This small molecule binds to this protein.
Small molecule (SMILES): Nc1ncnc2c1ncn2[C@@H]1O[C@H](CO[P](=O)(O)O[P](=O)(O)OP(=O)(O)O)C[C@H]1O

Binding-site contacts:
Ligand atom N1 contacts residue PHE140 of chain 1.B at 3.1 Å.
Ligand atom PA contacts residue MN1 of chain 1.I at 3.0 Å.
Ligand atom O2A contacts residue 3AD1 of chain 1.K at 2.6 Å (h-bond).
Ligand atom N3 contacts residue 3AD1 of chain 1.K at 3.4 Å.
Ligand atom O3G contacts residue SER99 of chain 1.B at 3.5 Å.
Ligand atom O2A contacts residue MN1 of chain 1.I at 3.5 Å.
Ligand atom C5' contacts residue 3AD1 of chain 1.K at 3.5 Å.
Ligand atom O1A contacts residue MN1 of chain 1.I at 2.2 Å.
Ligand atom O5' contacts residue ASP102 of chain 1.B at 3.4 Å (salt-bridge).
Ligand atom O2' contacts residue TYR87 of chain 1.B at 3.7 Å.
Ligand atom PA contacts residue ASP102 of chain 1.B at 3.6 Å.
Ligand atom O1G contacts residue ASP100 of chain 1.B at 3.1 Å (salt-bridge).
Ligand atom O1B contacts residue MN1 of chain 1.H at 2.1 Å.
Ligand atom O1B contacts residue GLY88 of chain 1.B at 3.8 Å.
Ligand atom PG contacts residue SER89 of chain 1.B at 3.6 Å.
Ligand atom O1G contacts residue MN1 of chain 1.H at 2.2 Å.
Ligand atom C2' contacts residue VAL234 of chain 1.B at 3.5 Å (hydrophobic).
Ligand atom O4' contacts residue 3AD1 of chain 1.K at 3.6 Å.
Ligand atom O1A contacts residue ASP100 of chain 1.B at 3.1 Å (salt-bridge).
Ligand atom PG contacts residue SER99 of chain 1.B at 3.8 Å.
Ligand atom O3B contacts residue MN1 of chain 1.H at 3.3 Å.
Ligand atom PA contacts residue 3AD1 of chain 1.K at 3.3 Å.
Ligand atom O1A contacts residue ASP102 of chain 1.B at 2.7 Å (salt-bridge).
Ligand atom O1G contacts residue SER89 of chain 1.B at 2.9 Å (h-bond).
Ligand atom O2B contacts residue LYS215 of chain 1.B at 3.7 Å.
Ligand atom O3A contacts residue MN1 of chain 1.H at 3.2 Å.
Ligand atom O5' contacts residue MN1 of chain 1.I at 3.0 Å.
Ligand atom O3G contacts residue SER89 of chain 1.B at 3.4 Å (h-bond).
Ligand atom O2' contacts residue VAL234 of chain 1.B at 3.7 Å.
Ligand atom O1G contacts residue SER99 of chain 1.B at 3.4 Å.
Ligand atom O1A contacts residue MN1 of chain 1.H at 2.0 Å.
Ligand atom O5' contacts residue 3AD1 of chain 1.K at 3.0 Å (h-bond).
Ligand atom PA contacts residue MN1 of chain 1.H at 3.2 Å.
Ligand atom O1A contacts residue 3AD1 of chain 1.K at 3.9 Å.
Ligand atom O1B contacts residue ASP102 of chain 1.B at 3.0 Å (salt-bridge).
Ligand atom PG contacts residue MN1 of chain 1.H at 3.3 Å.
Ligand atom O1B contacts residue SER89 of chain 1.B at 3.0 Å (h-bond).
Ligand atom PB contacts residue MN1 of chain 1.H at 3.1 Å.
Ligand atom C2 contacts residue 3AD1 of chain 1.K at 3.2 Å.
Ligand atom C2 contacts residue PHE140 of chain 1.B at 3.5 Å (hydrophobic).

Sequence of chain 1.B:
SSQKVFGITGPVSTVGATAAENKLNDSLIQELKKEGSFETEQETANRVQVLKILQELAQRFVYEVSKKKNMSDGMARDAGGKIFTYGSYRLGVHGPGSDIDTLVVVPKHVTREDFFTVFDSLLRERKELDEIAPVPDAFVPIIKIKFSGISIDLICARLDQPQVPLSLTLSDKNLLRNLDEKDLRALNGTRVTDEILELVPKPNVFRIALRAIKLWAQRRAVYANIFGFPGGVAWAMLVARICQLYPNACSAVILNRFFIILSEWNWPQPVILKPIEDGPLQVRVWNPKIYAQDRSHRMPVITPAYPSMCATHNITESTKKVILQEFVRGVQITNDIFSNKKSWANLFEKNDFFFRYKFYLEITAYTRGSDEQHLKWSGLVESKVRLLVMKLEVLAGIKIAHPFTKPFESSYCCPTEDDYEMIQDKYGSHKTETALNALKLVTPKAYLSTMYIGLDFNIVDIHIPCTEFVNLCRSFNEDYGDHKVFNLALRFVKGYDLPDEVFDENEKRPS